The small molecule below binds the protein below.
Small molecule (SMILES): CC(=O)N[C@H]1[C@H](O[C@H]2[C@H](O)[C@@H](NC(C)=O)CO[C@@H]2CO)O[C@H](CO)[C@@H](O)[C@@H]1O

Binding-site contacts:
Ligand atom C5 contacts residue ASN12 of chain 41.L at 4.0 Å.
Ligand atom N2 contacts residue ASN12 of chain 41.L at 3.8 Å.
Ligand atom C7 contacts residue ASN12 of chain 41.L at 3.9 Å.
Ligand atom C2 contacts residue ASN12 of chain 41.L at 3.2 Å.
Ligand atom C1 contacts residue ASN12 of chain 41.L at 2.1 Å.
Ligand atom O7 contacts residue ASN12 of chain 41.L at 3.7 Å.
Ligand atom O5 contacts residue ASN12 of chain 41.L at 2.6 Å (h-bond).

Sequence of chain 41.L:
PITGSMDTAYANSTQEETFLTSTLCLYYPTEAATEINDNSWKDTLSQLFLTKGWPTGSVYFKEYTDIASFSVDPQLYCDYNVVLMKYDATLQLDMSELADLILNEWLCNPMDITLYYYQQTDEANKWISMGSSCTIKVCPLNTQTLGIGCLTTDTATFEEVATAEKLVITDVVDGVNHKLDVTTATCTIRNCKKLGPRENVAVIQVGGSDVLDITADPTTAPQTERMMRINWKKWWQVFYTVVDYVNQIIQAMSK